This protein binds this small molecule.
Small molecule (SMILES): N[C@@H](CCC(=O)O)C(=O)O

Binding-site contacts:
Ligand atom C contacts residue THR91 of chain 2.A at 3.8 Å.
Ligand atom OE2 contacts residue THR143 of chain 2.A at 3.1 Å (h-bond).
Ligand atom N contacts residue THR91 of chain 2.A at 2.9 Å (h-bond).
Ligand atom CD contacts residue LEU138 of chain 2.A at 3.9 Å (hydrophobic).
Ligand atom OXT contacts residue SER142 of chain 2.A at 4.1 Å.
Ligand atom N contacts residue TYR61 of chain 2.A at 4.0 Å.
Ligand atom OE1 contacts residue GLU193 of chain 2.A at 3.8 Å.
Ligand atom N contacts residue TYR220 of chain 2.A at 3.7 Å.
Ligand atom CG contacts residue TYR61 of chain 2.A at 4.1 Å (hydrophobic).
Ligand atom CA contacts residue SER142 of chain 2.A at 3.3 Å.
Ligand atom N contacts residue PRO89 of chain 2.A at 2.8 Å (h-bond).
Ligand atom OXT contacts residue THR91 of chain 2.A at 3.0 Å (h-bond).
Ligand atom OXT contacts residue PRO89 of chain 2.A at 3.7 Å.
Ligand atom CG contacts residue LEU138 of chain 2.A at 3.6 Å (hydrophobic).
Ligand atom C contacts residue SER142 of chain 2.A at 3.4 Å.
Ligand atom C contacts residue ARG96 of chain 2.A at 3.4 Å.
Ligand atom CA contacts residue THR91 of chain 2.A at 3.5 Å.
Ligand atom OXT contacts residue LEU90 of chain 2.A at 3.6 Å.
Ligand atom CA contacts residue PRO89 of chain 2.A at 4.0 Å (hydrophobic).
Ligand atom N contacts residue GLU193 of chain 2.A at 2.7 Å (salt-bridge).
Ligand atom CD contacts residue GLU193 of chain 2.A at 3.9 Å.
Ligand atom O contacts residue TYR61 of chain 2.A at 3.4 Å.
Ligand atom O contacts residue GLY141 of chain 2.A at 3.0 Å.
Ligand atom C contacts residue TYR61 of chain 2.A at 3.7 Å (hydrophobic).
Ligand atom OXT contacts residue ARG96 of chain 2.A at 2.8 Å (salt-bridge).
Ligand atom N contacts residue SER142 of chain 2.A at 4.1 Å.
Ligand atom OE2 contacts residue LEU138 of chain 2.A at 4.1 Å.
Ligand atom CB contacts residue GLU193 of chain 2.A at 4.0 Å.
Ligand atom CD contacts residue THR143 of chain 2.A at 3.3 Å.
Ligand atom OE2 contacts residue SER142 of chain 2.A at 3.4 Å (h-bond).
Ligand atom CG contacts residue GLU193 of chain 2.A at 3.6 Å.
Ligand atom CB contacts residue LEU138 of chain 2.A at 4.0 Å (hydrophobic).
Ligand atom CB contacts residue TYR61 of chain 2.A at 3.4 Å (hydrophobic).
Ligand atom OXT contacts residue TYR61 of chain 2.A at 3.5 Å.
Ligand atom O contacts residue SER142 of chain 2.A at 2.8 Å (h-bond).
Ligand atom OE2 contacts residue GLY141 of chain 2.A at 3.7 Å.
Ligand atom CA contacts residue GLU193 of chain 2.A at 3.2 Å.
Ligand atom O contacts residue ARG96 of chain 2.A at 2.8 Å (salt-bridge).
Ligand atom OE1 contacts residue THR143 of chain 2.A at 2.7 Å (h-bond).
Ligand atom CA contacts residue TYR61 of chain 2.A at 4.0 Å (hydrophobic).

Sequence of chain 2.A:
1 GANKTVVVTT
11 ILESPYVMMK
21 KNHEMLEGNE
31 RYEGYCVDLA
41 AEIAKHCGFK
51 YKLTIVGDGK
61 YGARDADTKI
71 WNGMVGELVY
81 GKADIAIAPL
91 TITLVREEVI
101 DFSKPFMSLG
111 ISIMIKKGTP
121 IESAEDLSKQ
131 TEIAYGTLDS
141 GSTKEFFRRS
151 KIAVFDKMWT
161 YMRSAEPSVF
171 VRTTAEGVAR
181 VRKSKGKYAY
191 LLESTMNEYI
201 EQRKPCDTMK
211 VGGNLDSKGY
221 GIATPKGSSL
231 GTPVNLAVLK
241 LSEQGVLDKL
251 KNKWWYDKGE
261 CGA